This small molecule binds to this protein.
Small molecule (SMILES): CC1(C)CCC(C)(C)c2cc(C3(c4ccc(C(=O)[O-])cc4)OCCO3)ccc21

Binding-site contacts:
Ligand atom C7 contacts residue PHE91 of chain 1.A at 3.8 Å (hydrophobic).
Ligand atom C13 contacts residue ILE46 of chain 1.A at 3.8 Å (hydrophobic).
Ligand atom C6 contacts residue LEU87 of chain 1.A at 3.6 Å (hydrophobic).
Ligand atom O4 contacts residue ILE88 of chain 1.A at 3.5 Å.
Ligand atom C20 contacts residue CYS210 of chain 1.A at 3.6 Å (hydrophobic).
Ligand atom C5 contacts residue PHE91 of chain 1.A at 3.8 Å (hydrophobic).
Ligand atom O2 contacts residue ALA105 of chain 1.A at 3.8 Å.
Ligand atom C11 contacts residue CYS210 of chain 1.A at 3.8 Å (hydrophobic).
Ligand atom C23 contacts residue HIS213 of chain 1.A at 3.5 Å.
Ligand atom C19 contacts residue ASN84 of chain 1.A at 3.5 Å.
Ligand atom C9 contacts residue CYS210 of chain 1.A at 3.8 Å (hydrophobic).
Ligand atom C10 contacts residue ILE46 of chain 1.A at 3.8 Å (hydrophobic).
Ligand atom C1 contacts residue PHE91 of chain 1.A at 3.8 Å (hydrophobic).
Ligand atom O1 contacts residue ALA105 of chain 1.A at 2.9 Å (h-bond).
Ligand atom C17 contacts residue ILE123 of chain 1.A at 3.7 Å (hydrophobic).
Ligand atom C10 contacts residue CYS210 of chain 1.A at 3.8 Å (hydrophobic).
Ligand atom C4 contacts residue ILE46 of chain 1.A at 3.6 Å (hydrophobic).
Ligand atom C24 contacts residue PHE217 of chain 1.A at 3.8 Å (hydrophobic).
Ligand atom O4 contacts residue PHE91 of chain 1.A at 3.5 Å.
Ligand atom C12 contacts residue ILE46 of chain 1.A at 3.8 Å (hydrophobic).
Ligand atom O1 contacts residue ARG94 of chain 1.A at 3.4 Å (salt-bridge).
Ligand atom C14 contacts residue CYS210 of chain 1.A at 3.9 Å (hydrophobic).
Ligand atom O2 contacts residue ARG94 of chain 1.A at 3.1 Å (salt-bridge).
Ligand atom O1 contacts residue LEU104 of chain 1.A at 3.2 Å.
Ligand atom C11 contacts residue ILE46 of chain 1.A at 3.7 Å (hydrophobic).
Ligand atom C2 contacts residue PHE91 of chain 1.A at 3.6 Å (hydrophobic).
Ligand atom C6 contacts residue ALA50 of chain 1.A at 3.8 Å (hydrophobic).
Ligand atom O2 contacts residue GLN53 of chain 1.A at 3.3 Å.
Ligand atom O1 contacts residue ALA49 of chain 1.A at 3.5 Å.
Ligand atom C5 contacts residue ALA50 of chain 1.A at 3.9 Å (hydrophobic).
Ligand atom C1 contacts residue ARG94 of chain 1.A at 3.6 Å.
Ligand atom O2 contacts residue PHE91 of chain 1.A at 3.7 Å.
Ligand atom C3 contacts residue PHE91 of chain 1.A at 3.7 Å (hydrophobic).
Ligand atom C20 contacts residue ASN84 of chain 1.A at 3.5 Å.
Ligand atom C4 contacts residue PHE91 of chain 1.A at 3.8 Å (hydrophobic).
Ligand atom C23 contacts residue PHE217 of chain 1.A at 3.8 Å (hydrophobic).
Ligand atom C20 contacts residue ILE88 of chain 1.A at 3.5 Å (hydrophobic).
Ligand atom C1 contacts residue ALA105 of chain 1.A at 3.8 Å (hydrophobic).
Ligand atom C19 contacts residue TRP83 of chain 1.A at 3.8 Å (hydrophobic).
Ligand atom O3 contacts residue ALA50 of chain 1.A at 3.4 Å.

Sequence of chain 1.A:
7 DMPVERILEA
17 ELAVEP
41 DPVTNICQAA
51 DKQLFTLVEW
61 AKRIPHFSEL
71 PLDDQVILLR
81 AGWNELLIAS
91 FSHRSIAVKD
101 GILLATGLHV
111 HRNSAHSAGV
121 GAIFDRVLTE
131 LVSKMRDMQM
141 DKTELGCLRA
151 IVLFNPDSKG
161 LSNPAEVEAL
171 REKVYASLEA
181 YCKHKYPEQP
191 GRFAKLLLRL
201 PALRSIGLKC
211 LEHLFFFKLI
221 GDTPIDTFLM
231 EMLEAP